The small molecule below binds the protein below.
Small molecule (SMILES): CC(=O)N[C@@H]1[C@@H](O)[C@H](O)[C@@H](CO)O[C@H]1O

Sequence of chain 1.I:
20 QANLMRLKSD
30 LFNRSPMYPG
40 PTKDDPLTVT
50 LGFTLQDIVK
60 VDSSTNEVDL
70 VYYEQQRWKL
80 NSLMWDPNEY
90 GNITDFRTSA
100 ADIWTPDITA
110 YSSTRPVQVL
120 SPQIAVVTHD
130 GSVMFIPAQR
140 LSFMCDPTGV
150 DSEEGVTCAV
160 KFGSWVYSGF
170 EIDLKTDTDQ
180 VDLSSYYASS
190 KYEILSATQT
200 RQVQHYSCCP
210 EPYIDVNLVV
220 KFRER

Binding-site contacts:
Ligand atom O5 contacts residue ASN91 of chain 1.I at 2.4 Å (h-bond).
Ligand atom N2 contacts residue ASN91 of chain 1.I at 2.9 Å (h-bond).
Ligand atom C1 contacts residue ASN87 of chain 1.I at 4.3 Å.
Ligand atom C5 contacts residue ASN87 of chain 1.I at 4.2 Å.
Ligand atom C7 contacts residue ASN91 of chain 1.I at 3.4 Å.
Ligand atom C2 contacts residue ASN91 of chain 1.I at 2.5 Å.
Ligand atom C5 contacts residue ASN91 of chain 1.I at 3.6 Å.
Ligand atom O7 contacts residue ASN91 of chain 1.I at 3.5 Å (h-bond).
Ligand atom O5 contacts residue ASN87 of chain 1.I at 4.2 Å.
Ligand atom C1 contacts residue ASN91 of chain 1.I at 1.4 Å.
Ligand atom C4 contacts residue ASN91 of chain 1.I at 4.3 Å.
Ligand atom C3 contacts residue ASN91 of chain 1.I at 3.8 Å.
Ligand atom C8 contacts residue ASN91 of chain 1.I at 4.5 Å.